This protein binds this small molecule.
Small molecule (SMILES): CC(=O)N[C@@H]1[C@@H](O)[C@H](O)[C@@H](CO)O[C@H]1O

Sequence of chain 1.A:
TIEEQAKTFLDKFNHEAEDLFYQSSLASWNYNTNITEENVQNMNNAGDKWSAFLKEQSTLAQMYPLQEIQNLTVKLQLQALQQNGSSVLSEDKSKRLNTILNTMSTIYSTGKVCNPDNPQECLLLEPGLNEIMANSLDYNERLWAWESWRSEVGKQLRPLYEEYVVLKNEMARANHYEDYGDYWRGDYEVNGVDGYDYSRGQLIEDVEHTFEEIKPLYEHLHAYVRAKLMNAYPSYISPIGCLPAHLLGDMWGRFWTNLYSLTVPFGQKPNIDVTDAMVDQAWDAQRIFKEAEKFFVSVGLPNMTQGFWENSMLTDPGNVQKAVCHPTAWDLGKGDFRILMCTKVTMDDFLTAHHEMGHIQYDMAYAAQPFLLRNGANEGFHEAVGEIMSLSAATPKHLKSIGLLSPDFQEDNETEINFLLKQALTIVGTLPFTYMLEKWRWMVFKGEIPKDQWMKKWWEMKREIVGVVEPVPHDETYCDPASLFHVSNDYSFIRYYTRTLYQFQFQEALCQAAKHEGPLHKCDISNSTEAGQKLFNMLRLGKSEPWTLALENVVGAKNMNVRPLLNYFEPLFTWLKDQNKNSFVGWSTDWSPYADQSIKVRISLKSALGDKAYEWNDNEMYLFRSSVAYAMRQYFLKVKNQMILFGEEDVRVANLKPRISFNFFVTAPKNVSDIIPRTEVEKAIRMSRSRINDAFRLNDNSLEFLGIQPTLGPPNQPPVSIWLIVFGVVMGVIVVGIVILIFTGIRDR

Binding-site contacts:
Ligand atom C5 contacts residue ASN331 of chain 1.A at 3.6 Å.
Ligand atom C2 contacts residue ASN331 of chain 1.A at 2.4 Å.
Ligand atom C4 contacts residue ASN331 of chain 1.A at 4.1 Å.
Ligand atom C3 contacts residue ASN331 of chain 1.A at 3.7 Å.
Ligand atom N2 contacts residue ASN331 of chain 1.A at 2.9 Å (h-bond).
Ligand atom C7 contacts residue ASN331 of chain 1.A at 3.8 Å.
Ligand atom O5 contacts residue GLU321 of chain 1.A at 4.5 Å.
Ligand atom O5 contacts residue ASN331 of chain 1.A at 2.3 Å (h-bond).
Ligand atom C1 contacts residue ASN331 of chain 1.A at 1.4 Å.
Ligand atom O7 contacts residue ASN331 of chain 1.A at 4.2 Å.